Sequence of chain 17.C:
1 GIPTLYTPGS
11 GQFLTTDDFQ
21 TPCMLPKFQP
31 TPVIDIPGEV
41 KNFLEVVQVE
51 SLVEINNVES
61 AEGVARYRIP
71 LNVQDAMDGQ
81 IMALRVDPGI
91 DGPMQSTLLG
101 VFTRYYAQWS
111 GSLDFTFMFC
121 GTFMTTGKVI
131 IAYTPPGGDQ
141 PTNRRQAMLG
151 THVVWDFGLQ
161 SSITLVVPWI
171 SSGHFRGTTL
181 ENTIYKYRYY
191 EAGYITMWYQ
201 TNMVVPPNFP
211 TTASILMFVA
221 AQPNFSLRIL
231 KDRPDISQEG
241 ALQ

Binding-site contacts:
Ligand atom C contacts residue MET247 of chain 17.A at 3.9 Å (hydrophobic).
Ligand atom C contacts residue CYS1 of chain 17.E at 2.8 Å (hydrophobic).
Ligand atom CA contacts residue GLN95 of chain 17.C at 4.2 Å.
Ligand atom OXT contacts residue PHE264 of chain 17.A at 4.2 Å.
Ligand atom OXT contacts residue GLN95 of chain 17.C at 2.7 Å (h-bond).
Ligand atom N contacts residue MET247 of chain 17.A at 3.8 Å.
Ligand atom C contacts residue ASP235 of chain 17.C at 4.0 Å.
Ligand atom CA contacts residue CYS265 of chain 17.A at 4.4 Å (hydrophobic).
Ligand atom O contacts residue GLN95 of chain 17.C at 3.3 Å (h-bond).
Ligand atom O contacts residue MET247 of chain 17.A at 3.4 Å (h-bond).
Ligand atom OXT contacts residue ASP235 of chain 17.C at 2.9 Å (salt-bridge).
Ligand atom O contacts residue CYS1 of chain 17.E at 3.7 Å.
Ligand atom CA contacts residue MET247 of chain 17.A at 4.1 Å (hydrophobic).
Ligand atom O contacts residue SER96 of chain 17.C at 3.6 Å.
Ligand atom O contacts residue PHE264 of chain 17.A at 3.9 Å.
Ligand atom CA contacts residue CYS1 of chain 17.E at 2.4 Å (hydrophobic).
Ligand atom C contacts residue GLN95 of chain 17.C at 3.1 Å.
Ligand atom C contacts residue PHE264 of chain 17.A at 3.8 Å (hydrophobic).
Ligand atom OXT contacts residue CYS1 of chain 17.E at 2.7 Å (h-bond).
Ligand atom CA contacts residue PHE264 of chain 17.A at 3.1 Å (hydrophobic).
Ligand atom N contacts residue CYS1 of chain 17.E at 1.3 Å.
Ligand atom O contacts residue ASP235 of chain 17.C at 4.5 Å.
Ligand atom N contacts residue PHE264 of chain 17.A at 3.5 Å (h-bond).

This small molecule binds to this protein.
Small molecule (SMILES): NCC(=O)O

Sequence of chain 17.A:
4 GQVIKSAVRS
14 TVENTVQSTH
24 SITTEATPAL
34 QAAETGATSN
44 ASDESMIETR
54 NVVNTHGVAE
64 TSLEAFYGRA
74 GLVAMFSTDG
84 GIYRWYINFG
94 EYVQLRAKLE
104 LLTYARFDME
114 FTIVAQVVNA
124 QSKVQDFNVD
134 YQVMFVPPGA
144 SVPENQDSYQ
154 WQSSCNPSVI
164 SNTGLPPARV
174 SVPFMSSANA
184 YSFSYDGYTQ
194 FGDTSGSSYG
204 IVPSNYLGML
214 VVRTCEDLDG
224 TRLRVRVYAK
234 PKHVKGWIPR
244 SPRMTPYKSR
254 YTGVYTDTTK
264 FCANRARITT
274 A